Sequence of chain 1.A:
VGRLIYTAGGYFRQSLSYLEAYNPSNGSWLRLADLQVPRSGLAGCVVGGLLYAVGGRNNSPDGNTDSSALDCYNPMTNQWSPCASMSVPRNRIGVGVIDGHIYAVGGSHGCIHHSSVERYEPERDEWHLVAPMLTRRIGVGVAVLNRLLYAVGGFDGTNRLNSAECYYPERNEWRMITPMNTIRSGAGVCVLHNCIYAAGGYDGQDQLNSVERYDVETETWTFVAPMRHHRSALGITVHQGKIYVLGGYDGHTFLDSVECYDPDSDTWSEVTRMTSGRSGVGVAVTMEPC

Binding-site contacts:
Ligand atom C1 contacts residue ASN211 of chain 1.A at 3.4 Å.
Ligand atom C1' contacts residue ASN211 of chain 1.A at 3.7 Å.
Ligand atom C3 contacts residue PRO228 of chain 1.A at 4.5 Å (hydrophobic).
Ligand atom C5' contacts residue HIS232 of chain 1.A at 3.2 Å.
Ligand atom C2 contacts residue ASN211 of chain 1.A at 2.8 Å.
Ligand atom C5' contacts residue ASN211 of chain 1.A at 4.4 Å.
Ligand atom C4' contacts residue HIS232 of chain 1.A at 3.5 Å.
Ligand atom C1 contacts residue MET229 of chain 1.A at 4.2 Å (hydrophobic).
Ligand atom C6' contacts residue HIS232 of chain 1.A at 3.7 Å.
Ligand atom O1 contacts residue MET229 of chain 1.A at 3.2 Å (h-bond).
Ligand atom O4' contacts residue HIS232 of chain 1.A at 3.8 Å.
Ligand atom C3 contacts residue ASN211 of chain 1.A at 3.6 Å.
Ligand atom O2 contacts residue PRO228 of chain 1.A at 4.2 Å.
Ligand atom C1' contacts residue HIS232 of chain 1.A at 4.4 Å.
Ligand atom C3' contacts residue HIS232 of chain 1.A at 4.2 Å.
Ligand atom C1 contacts residue PRO228 of chain 1.A at 3.8 Å (hydrophobic).
Ligand atom O1 contacts residue PRO228 of chain 1.A at 4.2 Å.
Ligand atom C2 contacts residue PRO228 of chain 1.A at 3.5 Å (hydrophobic).
Ligand atom O1 contacts residue ARG230 of chain 1.A at 3.9 Å.
Ligand atom O1 contacts residue ASN211 of chain 1.A at 3.0 Å (h-bond).
Ligand atom C6' contacts residue ASN211 of chain 1.A at 3.5 Å.

The protein below binds the small molecule below.
Small molecule (SMILES): O=C(O)/C=C/c1ccc(O)c(O)c1